Sequence of chain 1.B:
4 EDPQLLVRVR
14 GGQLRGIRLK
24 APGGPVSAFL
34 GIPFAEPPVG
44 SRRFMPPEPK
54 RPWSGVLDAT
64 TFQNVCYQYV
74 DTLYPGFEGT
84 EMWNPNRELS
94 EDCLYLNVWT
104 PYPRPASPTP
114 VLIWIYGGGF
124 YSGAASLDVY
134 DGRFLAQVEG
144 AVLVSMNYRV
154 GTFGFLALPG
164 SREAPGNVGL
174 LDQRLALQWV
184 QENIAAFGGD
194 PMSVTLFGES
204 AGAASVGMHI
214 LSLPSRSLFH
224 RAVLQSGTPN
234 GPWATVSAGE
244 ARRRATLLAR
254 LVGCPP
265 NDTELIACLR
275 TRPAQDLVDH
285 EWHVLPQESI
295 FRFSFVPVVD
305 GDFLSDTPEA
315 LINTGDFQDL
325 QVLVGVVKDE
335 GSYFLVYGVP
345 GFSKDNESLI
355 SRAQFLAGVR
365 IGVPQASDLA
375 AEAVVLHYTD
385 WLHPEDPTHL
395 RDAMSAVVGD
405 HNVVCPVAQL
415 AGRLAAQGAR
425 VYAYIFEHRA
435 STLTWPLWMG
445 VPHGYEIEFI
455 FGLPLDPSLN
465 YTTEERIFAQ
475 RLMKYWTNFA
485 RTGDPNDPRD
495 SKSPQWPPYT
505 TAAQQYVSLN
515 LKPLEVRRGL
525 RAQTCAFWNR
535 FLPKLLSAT

Binding-site contacts:
Ligand atom C7 contacts residue ASN350 of chain 1.B at 4.0 Å.
Ligand atom C2 contacts residue ASN350 of chain 1.B at 2.5 Å.
Ligand atom C5 contacts residue SER347 of chain 1.B at 4.1 Å.
Ligand atom C3 contacts residue ASN350 of chain 1.B at 3.8 Å.
Ligand atom O3 contacts residue GLY345 of chain 1.B at 4.3 Å.
Ligand atom C8 contacts residue GLY345 of chain 1.B at 3.9 Å.
Ligand atom N2 contacts residue ASN350 of chain 1.B at 3.0 Å (h-bond).
Ligand atom C8 contacts residue ASN350 of chain 1.B at 4.4 Å.
Ligand atom C1 contacts residue ASN350 of chain 1.B at 1.4 Å.
Ligand atom C7 contacts residue GLY345 of chain 1.B at 4.2 Å.
Ligand atom C3 contacts residue GLY345 of chain 1.B at 4.2 Å.
Ligand atom O5 contacts residue ASN350 of chain 1.B at 2.4 Å (h-bond).
Ligand atom O5 contacts residue SER347 of chain 1.B at 3.6 Å.
Ligand atom N2 contacts residue GLY345 of chain 1.B at 3.6 Å.
Ligand atom C5 contacts residue ASN350 of chain 1.B at 3.7 Å.
Ligand atom C4 contacts residue ASN350 of chain 1.B at 4.2 Å.
Ligand atom C8 contacts residue LEU353 of chain 1.B at 3.2 Å (hydrophobic).
Ligand atom C1 contacts residue SER347 of chain 1.B at 3.6 Å.

The protein below binds the small molecule below.
Small molecule (SMILES): CC(=O)N[C@@H]1[C@@H](O)[C@H](O)[C@@H](CO)O[C@H]1O